Binding-site contacts:
Ligand atom C2A contacts residue TYR152 of chain 4.A at 3.6 Å (hydrophobic).
Ligand atom C4C contacts residue VAL188 of chain 4.A at 3.7 Å (hydrophobic).
Ligand atom N3A contacts residue PHE186 of chain 4.A at 4.0 Å.
Ligand atom N3A contacts residue TYR152 of chain 4.A at 3.5 Å.
Ligand atom C5A contacts residue ALA150 of chain 4.A at 3.6 Å (hydrophobic).
Ligand atom N2 contacts residue LEU106 of chain 4.A at 3.8 Å.
Ligand atom O1A contacts residue PHE186 of chain 4.A at 3.0 Å.
Ligand atom C1B contacts residue ILE104 of chain 4.A at 4.0 Å (hydrophobic).
Ligand atom C4B contacts residue PHE186 of chain 4.A at 3.6 Å (hydrophobic).
Ligand atom C3C contacts residue TYR128 of chain 4.A at 3.4 Å (hydrophobic).
Ligand atom N3A contacts residue ALA24 of chain 4.C at 3.8 Å.
Ligand atom C2B contacts residue VAL188 of chain 4.A at 3.5 Å (hydrophobic).
Ligand atom C6B contacts residue TYR128 of chain 4.A at 3.3 Å (hydrophobic).
Ligand atom C2C contacts residue TYR197 of chain 4.A at 3.7 Å (hydrophobic).
Ligand atom C5A contacts residue PHE186 of chain 4.A at 3.5 Å (hydrophobic).
Ligand atom C4A contacts residue PRO174 of chain 4.A at 3.1 Å (hydrophobic).
Ligand atom C3B contacts residue VAL188 of chain 4.A at 3.8 Å (hydrophobic).
Ligand atom O1B contacts residue TYR128 of chain 4.A at 3.4 Å (h-bond).
Ligand atom C5B contacts residue TYR128 of chain 4.A at 4.0 Å (hydrophobic).
Ligand atom C5A contacts residue VAL176 of chain 4.A at 3.6 Å (hydrophobic).
Ligand atom O1 contacts residue MET221 of chain 4.A at 3.8 Å.
Ligand atom C5C contacts residue VAL191 of chain 4.A at 3.8 Å (hydrophobic).
Ligand atom C5B contacts residue PHE186 of chain 4.A at 3.9 Å (hydrophobic).
Ligand atom C4B contacts residue TYR152 of chain 4.A at 3.8 Å (hydrophobic).
Ligand atom C1B contacts residue VAL188 of chain 4.A at 3.8 Å (hydrophobic).
Ligand atom C1B contacts residue TYR128 of chain 4.A at 3.6 Å (hydrophobic).
Ligand atom O1B contacts residue ILE104 of chain 4.A at 3.9 Å.
Ligand atom C2A contacts residue PHE186 of chain 4.A at 3.3 Å (hydrophobic).
Ligand atom C5 contacts residue LEU106 of chain 4.A at 3.8 Å (hydrophobic).
Ligand atom C4 contacts residue LEU106 of chain 4.A at 3.9 Å (hydrophobic).
Ligand atom C3B contacts residue TYR152 of chain 4.A at 3.7 Å (hydrophobic).
Ligand atom C4C contacts residue VAL191 of chain 4.A at 3.0 Å (hydrophobic).
Ligand atom N3A contacts residue PRO174 of chain 4.A at 3.7 Å.
Ligand atom C1C contacts residue TYR128 of chain 4.A at 3.7 Å (hydrophobic).
Ligand atom C5B contacts residue MET224 of chain 4.A at 3.9 Å (hydrophobic).
Ligand atom C4 contacts residue TYR197 of chain 4.A at 3.8 Å (hydrophobic).
Ligand atom C2C contacts residue MET221 of chain 4.A at 3.8 Å (hydrophobic).
Ligand atom C1C contacts residue LEU106 of chain 4.A at 3.8 Å (hydrophobic).
Ligand atom C6B contacts residue ILE104 of chain 4.A at 3.6 Å (hydrophobic).
Ligand atom O1 contacts residue LEU106 of chain 4.A at 3.8 Å.

Sequence of chain 4.A:
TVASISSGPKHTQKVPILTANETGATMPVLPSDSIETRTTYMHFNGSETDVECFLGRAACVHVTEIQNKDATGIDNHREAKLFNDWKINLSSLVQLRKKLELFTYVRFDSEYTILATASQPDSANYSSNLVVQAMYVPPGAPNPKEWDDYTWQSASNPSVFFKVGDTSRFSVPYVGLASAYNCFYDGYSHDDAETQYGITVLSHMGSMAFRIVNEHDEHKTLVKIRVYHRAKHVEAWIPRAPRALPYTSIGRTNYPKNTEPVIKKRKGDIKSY

Sequence of chain 4.C:
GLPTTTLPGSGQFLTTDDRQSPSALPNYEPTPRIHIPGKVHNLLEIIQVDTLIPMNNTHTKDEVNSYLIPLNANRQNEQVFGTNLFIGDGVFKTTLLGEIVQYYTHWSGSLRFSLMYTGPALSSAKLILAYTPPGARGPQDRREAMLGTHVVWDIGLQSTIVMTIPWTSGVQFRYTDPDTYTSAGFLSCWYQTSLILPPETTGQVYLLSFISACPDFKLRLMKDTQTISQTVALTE

A protein and the small-molecule ligand that binds it are described below.
Small molecule (SMILES): Cc1cc(CCCCCOc2ccc(C3=NCCO3)cc2)on1